Sequence of chain 1.B:
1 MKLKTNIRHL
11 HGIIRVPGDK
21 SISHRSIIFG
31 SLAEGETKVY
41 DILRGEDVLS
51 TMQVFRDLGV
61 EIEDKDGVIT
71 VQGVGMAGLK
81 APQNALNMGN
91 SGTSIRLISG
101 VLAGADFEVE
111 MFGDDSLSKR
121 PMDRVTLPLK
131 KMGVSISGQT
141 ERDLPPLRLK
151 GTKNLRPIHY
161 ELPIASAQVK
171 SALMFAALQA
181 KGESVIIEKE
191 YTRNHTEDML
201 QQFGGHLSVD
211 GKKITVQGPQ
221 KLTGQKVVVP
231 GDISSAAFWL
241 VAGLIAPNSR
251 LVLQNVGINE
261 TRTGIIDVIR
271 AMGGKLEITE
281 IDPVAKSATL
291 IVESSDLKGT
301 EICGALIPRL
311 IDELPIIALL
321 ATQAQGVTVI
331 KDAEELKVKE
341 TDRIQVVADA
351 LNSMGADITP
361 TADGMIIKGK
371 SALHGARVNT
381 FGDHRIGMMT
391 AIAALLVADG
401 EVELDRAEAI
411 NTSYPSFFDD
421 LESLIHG

Binding-site contacts:
Ligand atom O8 contacts residue LYS339 of chain 1.B at 3.3 Å (salt-bridge).
Ligand atom O8 contacts residue ARG124 of chain 1.B at 3.9 Å.
Ligand atom O3 contacts residue GPJ1 of chain 1.G at 2.9 Å (h-bond).
Ligand atom O5 contacts residue SER21 of chain 1.B at 2.7 Å (h-bond).
Ligand atom C5 contacts residue GPJ1 of chain 1.G at 3.8 Å.
Ligand atom O6 contacts residue GLN168 of chain 1.B at 2.9 Å (h-bond).
Ligand atom C7 contacts residue SER21 of chain 1.B at 3.6 Å.
Ligand atom O6 contacts residue ALA167 of chain 1.B at 2.9 Å (h-bond).
Ligand atom C5 contacts residue ASP312 of chain 1.B at 3.5 Å.
Ligand atom O7 contacts residue ALA165 of chain 1.B at 3.8 Å.
Ligand atom O3 contacts residue LYS20 of chain 1.B at 3.5 Å (salt-bridge).
Ligand atom O4 contacts residue ARG25 of chain 1.B at 2.7 Å (salt-bridge).
Ligand atom O5 contacts residue THR93 of chain 1.B at 3.8 Å.
Ligand atom O4 contacts residue ALA167 of chain 1.B at 3.9 Å.
Ligand atom O7 contacts residue SER166 of chain 1.B at 3.9 Å.
Ligand atom P1 contacts residue SER166 of chain 1.B at 3.5 Å.
Ligand atom C2 contacts residue GLN168 of chain 1.B at 3.6 Å.
Ligand atom O4 contacts residue GLN168 of chain 1.B at 3.4 Å.
Ligand atom O3 contacts residue ASP312 of chain 1.B at 2.8 Å (salt-bridge).
Ligand atom C6 contacts residue SER21 of chain 1.B at 3.5 Å.
Ligand atom C6 contacts residue THR93 of chain 1.B at 3.6 Å.
Ligand atom C7 contacts residue ARG25 of chain 1.B at 3.4 Å.
Ligand atom O2 contacts residue GPJ1 of chain 1.G at 3.9 Å.
Ligand atom C7 contacts residue GLN168 of chain 1.B at 3.9 Å.
Ligand atom O8 contacts residue SER166 of chain 1.B at 3.6 Å (h-bond).
Ligand atom C6 contacts residue ARG193 of chain 1.B at 3.7 Å.
Ligand atom C4 contacts residue ASP312 of chain 1.B at 3.3 Å.
Ligand atom C5 contacts residue GLN168 of chain 1.B at 3.7 Å.
Ligand atom O2 contacts residue ASP312 of chain 1.B at 2.8 Å (salt-bridge).
Ligand atom O7 contacts residue LYS339 of chain 1.B at 3.4 Å (salt-bridge).
Ligand atom O1 contacts residue GLN168 of chain 1.B at 3.6 Å (h-bond).
Ligand atom P1 contacts residue LYS339 of chain 1.B at 3.5 Å.
Ligand atom C1 contacts residue SER21 of chain 1.B at 3.9 Å.
Ligand atom C1 contacts residue ARG193 of chain 1.B at 3.7 Å.
Ligand atom O5 contacts residue ARG25 of chain 1.B at 2.8 Å (salt-bridge).
Ligand atom O2 contacts residue LYS339 of chain 1.B at 2.8 Å (salt-bridge).
Ligand atom O8 contacts residue GLU335 of chain 1.B at 3.9 Å.
Ligand atom C1 contacts residue GLN168 of chain 1.B at 3.8 Å.
Ligand atom O1 contacts residue LYS339 of chain 1.B at 3.1 Å (salt-bridge).
Ligand atom O6 contacts residue SER166 of chain 1.B at 2.6 Å (h-bond).

The small molecule below binds the protein below.
Small molecule (SMILES): O=C(O)C1=C[C@@H](OP(=O)(O)O)[C@@H](O)[C@H](O)C1